This small molecule binds to this protein.
Small molecule (SMILES): O=C(O)C1=C[C@@H](O)[C@@H](O)[C@H](O)C1

Binding-site contacts:
Ligand atom O7 contacts residue ASN90 of chain 1.A at 3.3 Å (h-bond).
Ligand atom C4 contacts residue SER18 of chain 1.A at 4.0 Å.
Ligand atom C6 contacts residue GLN237 of chain 1.A at 3.7 Å.
Ligand atom C8 contacts residue GLN237 of chain 1.A at 3.5 Å.
Ligand atom C6 contacts residue VAL64 of chain 1.A at 3.5 Å (hydrophobic).
Ligand atom O3 contacts residue SER16 of chain 1.A at 3.8 Å.
Ligand atom C1 contacts residue LEU234 of chain 1.A at 3.7 Å (hydrophobic).
Ligand atom C5 contacts residue GLN237 of chain 1.A at 3.8 Å.
Ligand atom O7 contacts residue GLN237 of chain 1.A at 3.0 Å (h-bond).
Ligand atom C1 contacts residue SER18 of chain 1.A at 3.6 Å.
Ligand atom O12 contacts residue VAL64 of chain 1.A at 4.0 Å.
Ligand atom O12 contacts residue ASN90 of chain 1.A at 3.0 Å (h-bond).
Ligand atom C8 contacts residue ASP105 of chain 1.A at 3.6 Å.
Ligand atom O11 contacts residue LEU66 of chain 1.A at 4.1 Å.
Ligand atom O7 contacts residue VAL64 of chain 1.A at 3.5 Å (h-bond).
Ligand atom O3 contacts residue TYR210 of chain 1.A at 2.6 Å (h-bond).
Ligand atom C1 contacts residue TYR210 of chain 1.A at 3.5 Å (hydrophobic).
Ligand atom O2 contacts residue SER18 of chain 1.A at 2.7 Å (h-bond).
Ligand atom O12 contacts residue LYS69 of chain 1.A at 3.1 Å (salt-bridge).
Ligand atom C9 contacts residue THR65 of chain 1.A at 3.7 Å.
Ligand atom C5 contacts residue SER18 of chain 1.A at 3.7 Å.
Ligand atom O2 contacts residue SER16 of chain 1.A at 2.6 Å (h-bond).
Ligand atom C9 contacts residue LYS69 of chain 1.A at 3.7 Å.
Ligand atom C10 contacts residue THR65 of chain 1.A at 3.5 Å.
Ligand atom O2 contacts residue TYR210 of chain 1.A at 3.8 Å.
Ligand atom O3 contacts residue LEU234 of chain 1.A at 3.9 Å.
Ligand atom O11 contacts residue LYS69 of chain 1.A at 2.8 Å (salt-bridge).
Ligand atom C6 contacts residue THR65 of chain 1.A at 4.0 Å.
Ligand atom C8 contacts residue LYS69 of chain 1.A at 3.9 Å.
Ligand atom O12 contacts residue ASP105 of chain 1.A at 2.6 Å (salt-bridge).
Ligand atom C1 contacts residue SER16 of chain 1.A at 3.6 Å.
Ligand atom C4 contacts residue THR65 of chain 1.A at 3.8 Å.
Ligand atom O2 contacts residue LEU234 of chain 1.A at 4.0 Å.
Ligand atom O12 contacts residue GLN237 of chain 1.A at 3.6 Å.
Ligand atom C10 contacts residue LEU234 of chain 1.A at 4.1 Å (hydrophobic).
Ligand atom C4 contacts residue LEU234 of chain 1.A at 3.9 Å (hydrophobic).
Ligand atom C5 contacts residue THR65 of chain 1.A at 4.1 Å.
Ligand atom C8 contacts residue ASN90 of chain 1.A at 3.9 Å.
Ligand atom O7 contacts residue ASN63 of chain 1.A at 3.2 Å (h-bond).
Ligand atom O11 contacts residue THR65 of chain 1.A at 2.8 Å (h-bond).

Sequence of chain 1.A:
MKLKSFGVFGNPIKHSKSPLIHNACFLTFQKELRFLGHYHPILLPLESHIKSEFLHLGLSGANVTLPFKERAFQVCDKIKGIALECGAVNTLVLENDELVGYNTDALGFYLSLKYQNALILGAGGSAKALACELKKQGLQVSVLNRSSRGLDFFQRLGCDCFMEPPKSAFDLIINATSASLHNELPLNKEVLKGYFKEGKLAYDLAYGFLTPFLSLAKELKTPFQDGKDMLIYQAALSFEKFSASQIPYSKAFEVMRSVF